Sequence of chain 1.A:
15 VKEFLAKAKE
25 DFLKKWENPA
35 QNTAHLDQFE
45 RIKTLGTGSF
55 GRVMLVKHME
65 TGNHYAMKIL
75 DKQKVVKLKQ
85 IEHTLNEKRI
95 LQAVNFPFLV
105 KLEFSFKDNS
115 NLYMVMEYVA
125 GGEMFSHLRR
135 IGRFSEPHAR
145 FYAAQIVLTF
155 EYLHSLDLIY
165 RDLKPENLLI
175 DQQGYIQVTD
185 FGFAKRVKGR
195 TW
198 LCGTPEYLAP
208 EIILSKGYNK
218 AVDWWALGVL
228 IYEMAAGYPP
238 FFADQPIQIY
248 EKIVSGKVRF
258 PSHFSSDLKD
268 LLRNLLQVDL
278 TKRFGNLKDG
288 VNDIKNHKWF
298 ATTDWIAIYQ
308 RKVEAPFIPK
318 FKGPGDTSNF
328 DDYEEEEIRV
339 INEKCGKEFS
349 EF

A small-molecule ligand and the protein it binds are described below.
Small molecule (SMILES): C[C@H]1CNCCN1S(=O)(=O)c1cccc2cnccc12

Binding-site contacts:
Ligand atom C3 contacts residue MET120 of chain 1.A at 3.9 Å (hydrophobic).
Ligand atom O2 contacts residue LEU49 of chain 1.A at 3.7 Å.
Ligand atom C8 contacts residue PHE327 of chain 1.A at 3.4 Å (hydrophobic).
Ligand atom C8 contacts residue LEU173 of chain 1.A at 4.0 Å (hydrophobic).
Ligand atom C4 contacts residue MET120 of chain 1.A at 4.0 Å (hydrophobic).
Ligand atom C5 contacts residue LEU173 of chain 1.A at 3.5 Å (hydrophobic).
Ligand atom O2 contacts residue GLY50 of chain 1.A at 3.6 Å (h-bond).
Ligand atom C6 contacts residue LEU173 of chain 1.A at 3.8 Å (hydrophobic).
Ligand atom N7 contacts residue VAL123 of chain 1.A at 3.0 Å (h-bond).
Ligand atom C9 contacts residue LEU173 of chain 1.A at 3.7 Å (hydrophobic).
Ligand atom C4 contacts residue THR183 of chain 1.A at 3.9 Å.
Ligand atom N4' contacts residue ASN171 of chain 1.A at 3.8 Å.
Ligand atom N7 contacts residue ALA70 of chain 1.A at 3.6 Å.
Ligand atom C1 contacts residue VAL57 of chain 1.A at 3.9 Å (hydrophobic).
Ligand atom C2 contacts residue VAL57 of chain 1.A at 3.9 Å (hydrophobic).
Ligand atom C6 contacts residue ALA70 of chain 1.A at 3.2 Å (hydrophobic).
Ligand atom O1 contacts residue LEU173 of chain 1.A at 3.7 Å.
Ligand atom CM2 contacts residue GLY50 of chain 1.A at 3.3 Å.
Ligand atom C5' contacts residue ASN171 of chain 1.A at 3.7 Å.
Ligand atom C6' contacts residue GLU170 of chain 1.A at 3.7 Å.
Ligand atom CM2 contacts residue GLU127 of chain 1.A at 3.6 Å.
Ligand atom N7 contacts residue TYR122 of chain 1.A at 3.4 Å.
Ligand atom C6' contacts residue THR183 of chain 1.A at 4.0 Å.
Ligand atom C8 contacts residue VAL123 of chain 1.A at 3.6 Å (hydrophobic).
Ligand atom C9 contacts residue PHE327 of chain 1.A at 3.6 Å (hydrophobic).
Ligand atom C6 contacts residue GLU121 of chain 1.A at 3.3 Å.
Ligand atom C5' contacts residue GLU170 of chain 1.A at 2.8 Å.
Ligand atom O2 contacts residue VAL57 of chain 1.A at 3.1 Å.
Ligand atom O1 contacts residue PHE327 of chain 1.A at 3.4 Å.
Ligand atom N4' contacts residue GLU170 of chain 1.A at 3.2 Å (salt-bridge).
Ligand atom C1 contacts residue LEU173 of chain 1.A at 4.0 Å (hydrophobic).
Ligand atom N7 contacts residue LEU173 of chain 1.A at 4.0 Å.
Ligand atom N7 contacts residue GLU121 of chain 1.A at 3.9 Å.
Ligand atom C8 contacts residue TYR122 of chain 1.A at 3.5 Å (hydrophobic).
Ligand atom C5' contacts residue THR183 of chain 1.A at 3.6 Å.
Ligand atom C6 contacts residue VAL123 of chain 1.A at 3.7 Å (hydrophobic).
Ligand atom C4 contacts residue ALA70 of chain 1.A at 3.9 Å (hydrophobic).
Ligand atom C5 contacts residue ALA70 of chain 1.A at 3.5 Å (hydrophobic).
Ligand atom C10 contacts residue LEU173 of chain 1.A at 3.5 Å (hydrophobic).
Ligand atom C3 contacts residue THR183 of chain 1.A at 3.9 Å.